Binding-site contacts:
Ligand atom C8 contacts residue GLU49 of chain 1.C at 3.8 Å.
Ligand atom C6 contacts residue ASN50 of chain 1.C at 3.8 Å.
Ligand atom C8 contacts residue ARG53 of chain 1.C at 4.0 Å.
Ligand atom C5 contacts residue ASN50 of chain 1.C at 4.2 Å.
Ligand atom C7 contacts residue ARG326 of chain 1.C at 4.4 Å.
Ligand atom C8 contacts residue ARG326 of chain 1.C at 3.7 Å.
Ligand atom C1 contacts residue ASN50 of chain 1.C at 3.9 Å.
Ligand atom C7 contacts residue ASN45 of chain 1.C at 3.6 Å.
Ligand atom N2 contacts residue ASN45 of chain 1.C at 3.0 Å (h-bond).
Ligand atom O6 contacts residue GLU49 of chain 1.C at 3.7 Å.
Ligand atom C6 contacts residue THR47 of chain 1.C at 4.0 Å.
Ligand atom O7 contacts residue ASN45 of chain 1.C at 3.7 Å.
Ligand atom C8 contacts residue ASP324 of chain 1.C at 4.3 Å.
Ligand atom O5 contacts residue ASN45 of chain 1.C at 2.2 Å (h-bond).
Ligand atom O5 contacts residue ASN50 of chain 1.C at 3.1 Å (h-bond).
Ligand atom O6 contacts residue ASN50 of chain 1.C at 3.8 Å.
Ligand atom O5 contacts residue THR47 of chain 1.C at 4.2 Å.
Ligand atom C1 contacts residue ASN45 of chain 1.C at 1.4 Å.
Ligand atom C5 contacts residue ASN45 of chain 1.C at 3.6 Å.
Ligand atom C3 contacts residue ASN45 of chain 1.C at 3.8 Å.
Ligand atom O6 contacts residue THR47 of chain 1.C at 2.8 Å (h-bond).
Ligand atom C4 contacts residue ASN45 of chain 1.C at 4.1 Å.
Ligand atom C2 contacts residue ASN45 of chain 1.C at 2.5 Å.

The small molecule below binds the protein below.
Small molecule (SMILES): CC(=O)N[C@H]1[C@H](O[C@H]2[C@H](O)[C@@H](NC(C)=O)CO[C@@H]2CO)O[C@H](CO)[C@@H](O)[C@@H]1O

Sequence of chain 1.C:
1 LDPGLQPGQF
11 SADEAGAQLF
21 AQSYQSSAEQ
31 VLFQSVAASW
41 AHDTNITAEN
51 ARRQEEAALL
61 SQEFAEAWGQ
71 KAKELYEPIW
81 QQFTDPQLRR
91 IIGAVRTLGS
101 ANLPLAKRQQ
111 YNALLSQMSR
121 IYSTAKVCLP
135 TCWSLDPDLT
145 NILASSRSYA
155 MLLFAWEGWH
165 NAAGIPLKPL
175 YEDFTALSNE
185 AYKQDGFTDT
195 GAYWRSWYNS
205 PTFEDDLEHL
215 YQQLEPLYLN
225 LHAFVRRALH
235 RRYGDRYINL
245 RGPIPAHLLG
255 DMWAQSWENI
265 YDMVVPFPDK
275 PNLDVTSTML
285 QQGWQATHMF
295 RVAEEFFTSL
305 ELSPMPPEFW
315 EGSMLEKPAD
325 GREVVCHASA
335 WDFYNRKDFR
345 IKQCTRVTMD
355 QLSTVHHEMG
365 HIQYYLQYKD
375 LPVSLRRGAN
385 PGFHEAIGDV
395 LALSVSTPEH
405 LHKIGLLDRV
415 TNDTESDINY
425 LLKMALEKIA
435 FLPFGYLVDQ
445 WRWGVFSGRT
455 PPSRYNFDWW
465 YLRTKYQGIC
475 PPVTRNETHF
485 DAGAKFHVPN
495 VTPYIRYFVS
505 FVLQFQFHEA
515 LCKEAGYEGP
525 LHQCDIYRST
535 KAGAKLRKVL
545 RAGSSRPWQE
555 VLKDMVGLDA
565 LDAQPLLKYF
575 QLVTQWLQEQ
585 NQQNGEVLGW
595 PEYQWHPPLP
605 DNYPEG